This small molecule binds to this protein.
Small molecule (SMILES): Cc1nc(-c2ccc(C(=O)NCCC(F)(F)F)cc2)cs1

Sequence of chain 2.A:
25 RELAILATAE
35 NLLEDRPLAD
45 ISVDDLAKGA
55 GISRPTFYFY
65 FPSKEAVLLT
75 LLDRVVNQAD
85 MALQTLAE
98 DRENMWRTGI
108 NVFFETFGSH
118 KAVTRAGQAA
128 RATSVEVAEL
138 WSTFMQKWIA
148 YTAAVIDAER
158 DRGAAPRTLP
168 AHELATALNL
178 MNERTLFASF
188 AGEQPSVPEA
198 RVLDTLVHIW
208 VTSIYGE

Binding-site contacts:
Ligand atom C1 contacts residue TRP103 of chain 2.A at 3.6 Å (hydrophobic).
Ligand atom F2 contacts residue MET142 of chain 2.A at 3.5 Å.
Ligand atom F3 contacts residue PHE114 of chain 2.A at 3.6 Å.
Ligand atom S contacts residue TRP103 of chain 2.A at 3.6 Å.
Ligand atom C7 contacts residue TRP207 of chain 2.A at 3.8 Å (hydrophobic).
Ligand atom C13 contacts residue PHE110 of chain 2.A at 3.5 Å (hydrophobic).
Ligand atom F1 contacts residue LEU183 of chain 2.A at 3.5 Å.
Ligand atom C6 contacts residue THR149 of chain 2.A at 3.1 Å.
Ligand atom C11 contacts residue ASN179 of chain 2.A at 3.6 Å.
Ligand atom S contacts residue TYR148 of chain 2.A at 3.4 Å.
Ligand atom C11 contacts residue PHE110 of chain 2.A at 3.5 Å (hydrophobic).
Ligand atom F3 contacts residue PHE184 of chain 2.A at 3.4 Å.
Ligand atom C2 contacts residue TRP103 of chain 2.A at 3.4 Å (hydrophobic).
Ligand atom C4 contacts residue TYR148 of chain 2.A at 3.5 Å (hydrophobic).
Ligand atom C9 contacts residue ILE107 of chain 2.A at 3.8 Å (hydrophobic).
Ligand atom C8 contacts residue TRP207 of chain 2.A at 3.6 Å (hydrophobic).
Ligand atom N1 contacts residue TRP103 of chain 2.A at 3.7 Å.
Ligand atom F1 contacts residue GLU180 of chain 2.A at 3.5 Å.
Ligand atom N1 contacts residue GLY106 of chain 2.A at 3.7 Å.
Ligand atom F3 contacts residue PHE110 of chain 2.A at 3.7 Å.
Ligand atom F1 contacts residue ASN179 of chain 2.A at 3.8 Å.
Ligand atom C7 contacts residue THR149 of chain 2.A at 3.7 Å.
Ligand atom C7 contacts residue PHE110 of chain 2.A at 3.6 Å (hydrophobic).
Ligand atom N2 contacts residue ASN176 of chain 2.A at 2.9 Å (h-bond).
Ligand atom C12 contacts residue ASN176 of chain 2.A at 3.5 Å.
Ligand atom S contacts residue VAL152 of chain 2.A at 3.7 Å.
Ligand atom C9 contacts residue PHE110 of chain 2.A at 3.6 Å (hydrophobic).
Ligand atom O contacts residue ASN179 of chain 2.A at 2.8 Å (h-bond).
Ligand atom F2 contacts residue GLU180 of chain 2.A at 3.4 Å.
Ligand atom C10 contacts residue GLY106 of chain 2.A at 3.7 Å.
Ligand atom C9 contacts residue TRP207 of chain 2.A at 3.6 Å (hydrophobic).
Ligand atom O contacts residue PHE110 of chain 2.A at 3.5 Å.
Ligand atom C1 contacts residue MET102 of chain 2.A at 3.3 Å (hydrophobic).
Ligand atom C10 contacts residue ILE107 of chain 2.A at 3.7 Å (hydrophobic).
Ligand atom C8 contacts residue PHE110 of chain 2.A at 3.4 Å (hydrophobic).
Ligand atom F2 contacts residue TRP138 of chain 2.A at 3.3 Å.
Ligand atom F3 contacts residue TRP138 of chain 2.A at 3.6 Å.
Ligand atom C4 contacts residue THR149 of chain 2.A at 3.7 Å.
Ligand atom C7 contacts residue ASN176 of chain 2.A at 3.2 Å.
Ligand atom C10 contacts residue TRP207 of chain 2.A at 3.6 Å (hydrophobic).